The protein below binds the small molecule below.
Small molecule (SMILES): O=C(COP(=O)(O)O)NO

Binding-site contacts:
Ligand atom C2 contacts residue ASN32 of chain 2.R at 3.7 Å.
Ligand atom C2 contacts residue ASN29 of chain 2.R at 3.4 Å.
Ligand atom O1 contacts residue HIS143 of chain 2.R at 3.1 Å (h-bond).
Ligand atom O3P contacts residue GLY74 of chain 2.R at 3.8 Å.
Ligand atom O1P contacts residue ASN32 of chain 2.R at 3.4 Å (h-bond).
Ligand atom O1 contacts residue HIS141 of chain 2.R at 3.3 Å (h-bond).
Ligand atom O1P contacts residue ASN29 of chain 2.R at 3.8 Å.
Ligand atom O2 contacts residue HIS141 of chain 2.R at 3.2 Å (h-bond).
Ligand atom N2 contacts residue HIS141 of chain 2.R at 4.0 Å.
Ligand atom C1 contacts residue HIS141 of chain 2.R at 3.9 Å.
Ligand atom O4P contacts residue SER116 of chain 2.R at 2.8 Å (h-bond).
Ligand atom C1 contacts residue GLY31 of chain 2.R at 3.8 Å.
Ligand atom O2P contacts residue ASN32 of chain 2.R at 2.7 Å (h-bond).
Ligand atom C1 contacts residue ASN32 of chain 2.R at 3.4 Å.
Ligand atom P contacts residue GLY76 of chain 2.R at 3.8 Å.
Ligand atom N2 contacts residue ZN1 of chain 2.CB at 2.8 Å.
Ligand atom P contacts residue THR115 of chain 2.R at 3.6 Å.
Ligand atom N2 contacts residue ASN32 of chain 2.R at 3.7 Å.
Ligand atom O4P contacts residue THR115 of chain 2.R at 3.7 Å.
Ligand atom O3P contacts residue ASN29 of chain 2.R at 2.8 Å (h-bond).
Ligand atom O2P contacts residue GLY31 of chain 2.R at 3.5 Å (h-bond).
Ligand atom C1 contacts residue ZN1 of chain 2.CB at 2.7 Å.
Ligand atom N2 contacts residue GLU117 of chain 2.R at 3.1 Å (salt-bridge).
Ligand atom O1 contacts residue ZN1 of chain 2.CB at 2.1 Å.
Ligand atom O3P contacts residue SER75 of chain 2.R at 4.0 Å.
Ligand atom O4P contacts residue GLY76 of chain 2.R at 3.6 Å (h-bond).
Ligand atom O2P contacts residue THR115 of chain 2.R at 2.3 Å (h-bond).
Ligand atom O1P contacts residue SER116 of chain 2.R at 3.7 Å.
Ligand atom P contacts residue ASN29 of chain 2.R at 3.7 Å.
Ligand atom O2 contacts residue ZN1 of chain 2.CB at 2.1 Å.
Ligand atom O4P contacts residue SER75 of chain 2.R at 3.3 Å (h-bond).
Ligand atom O2 contacts residue GLU117 of chain 2.R at 2.6 Å (salt-bridge).
Ligand atom O3P contacts residue GLY76 of chain 2.R at 3.0 Å (h-bond).
Ligand atom N2 contacts residue HIS212 of chain 2.R at 4.0 Å.
Ligand atom O1 contacts residue GLY31 of chain 2.R at 2.8 Å (h-bond).
Ligand atom O2P contacts residue SER116 of chain 2.R at 4.0 Å.
Ligand atom O1 contacts residue GLY30 of chain 2.R at 3.6 Å.
Ligand atom O2 contacts residue HIS212 of chain 2.R at 2.9 Å (h-bond).
Ligand atom O1 contacts residue ASN32 of chain 2.R at 3.8 Å.
Ligand atom P contacts residue ASN32 of chain 2.R at 3.8 Å.

Sequence of chain 2.R:
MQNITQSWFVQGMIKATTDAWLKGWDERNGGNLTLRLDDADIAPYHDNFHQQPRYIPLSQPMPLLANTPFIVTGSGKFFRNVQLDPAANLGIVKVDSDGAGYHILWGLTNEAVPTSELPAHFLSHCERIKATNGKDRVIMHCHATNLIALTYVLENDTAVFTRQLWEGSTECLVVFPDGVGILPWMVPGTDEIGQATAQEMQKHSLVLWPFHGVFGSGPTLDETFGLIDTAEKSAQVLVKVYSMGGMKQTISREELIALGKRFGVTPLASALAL